Binding-site contacts:
Ligand atom C2 contacts residue TYR325 of chain 1.A at 3.2 Å (hydrophobic).
Ligand atom C3 contacts residue TYR325 of chain 1.A at 3.2 Å (hydrophobic).
Ligand atom O10 contacts residue ARG71 of chain 1.A at 3.1 Å (salt-bridge).
Ligand atom C1 contacts residue ARG290 of chain 1.A at 3.6 Å.
Ligand atom C3 contacts residue ASP70 of chain 1.A at 3.5 Å.
Ligand atom O9 contacts residue ALA165 of chain 1.A at 3.6 Å.
Ligand atom C4 contacts residue GLU38 of chain 1.A at 3.8 Å.
Ligand atom C1 contacts residue TYR325 of chain 1.A at 3.1 Å (hydrophobic).
Ligand atom O9 contacts residue GLU195 of chain 1.A at 2.5 Å (salt-bridge).
Ligand atom O1B contacts residue ARG211 of chain 1.A at 2.9 Å (salt-bridge).
Ligand atom O9 contacts residue ARG143 of chain 1.A at 3.9 Å.
Ligand atom C4 contacts residue TYR325 of chain 1.A at 3.6 Å (hydrophobic).
Ligand atom C4 contacts residue ASP70 of chain 1.A at 3.7 Å.
Ligand atom C6 contacts residue GLU196 of chain 1.A at 3.7 Å.
Ligand atom O1B contacts residue TYR325 of chain 1.A at 3.0 Å (h-bond).
Ligand atom O6 contacts residue ARG211 of chain 1.A at 3.5 Å (salt-bridge).
Ligand atom O10 contacts residue ASP70 of chain 1.A at 3.6 Å.
Ligand atom C11 contacts residue TRP97 of chain 1.A at 4.0 Å (hydrophobic).
Ligand atom C9 contacts residue ALA165 of chain 1.A at 3.9 Å (hydrophobic).
Ligand atom O6 contacts residue GLU196 of chain 1.A at 3.8 Å.
Ligand atom C8 contacts residue ARG211 of chain 1.A at 3.7 Å.
Ligand atom O6 contacts residue TYR325 of chain 1.A at 2.8 Å (h-bond).
Ligand atom O1A contacts residue TYR325 of chain 1.A at 3.8 Å.
Ligand atom C5 contacts residue ASP70 of chain 1.A at 3.5 Å.
Ligand atom O1B contacts residue ARG290 of chain 1.A at 2.8 Å (salt-bridge).
Ligand atom C3 contacts residue GLU38 of chain 1.A at 3.6 Å.
Ligand atom O1A contacts residue ARG290 of chain 1.A at 3.2 Å (salt-bridge).
Ligand atom O2 contacts residue ASP70 of chain 1.A at 2.8 Å (salt-bridge).
Ligand atom C2 contacts residue ASP70 of chain 1.A at 3.7 Å.
Ligand atom C8 contacts residue GLU195 of chain 1.A at 3.4 Å.
Ligand atom O1A contacts residue ARG37 of chain 1.A at 3.1 Å (salt-bridge).
Ligand atom O8 contacts residue GLU195 of chain 1.A at 2.6 Å (salt-bridge).
Ligand atom C3 contacts residue ARG37 of chain 1.A at 3.8 Å.
Ligand atom C9 contacts residue ASN213 of chain 1.A at 3.8 Å.
Ligand atom O8 contacts residue ARG211 of chain 1.A at 3.9 Å.
Ligand atom O4 contacts residue GLU38 of chain 1.A at 3.3 Å (salt-bridge).
Ligand atom C9 contacts residue GLU195 of chain 1.A at 3.2 Å.
Ligand atom C1 contacts residue ARG211 of chain 1.A at 3.9 Å.
Ligand atom C6 contacts residue TYR325 of chain 1.A at 3.6 Å (hydrophobic).
Ligand atom O4 contacts residue ASP70 of chain 1.A at 3.1 Å.

The small molecule below binds the protein below.
Small molecule (SMILES): CC(=O)N[C@H]1[C@H]([C@H](O)[C@H](O)CO)O[C@@](O)(C(=O)O)C[C@@H]1O

Sequence of chain 1.A:
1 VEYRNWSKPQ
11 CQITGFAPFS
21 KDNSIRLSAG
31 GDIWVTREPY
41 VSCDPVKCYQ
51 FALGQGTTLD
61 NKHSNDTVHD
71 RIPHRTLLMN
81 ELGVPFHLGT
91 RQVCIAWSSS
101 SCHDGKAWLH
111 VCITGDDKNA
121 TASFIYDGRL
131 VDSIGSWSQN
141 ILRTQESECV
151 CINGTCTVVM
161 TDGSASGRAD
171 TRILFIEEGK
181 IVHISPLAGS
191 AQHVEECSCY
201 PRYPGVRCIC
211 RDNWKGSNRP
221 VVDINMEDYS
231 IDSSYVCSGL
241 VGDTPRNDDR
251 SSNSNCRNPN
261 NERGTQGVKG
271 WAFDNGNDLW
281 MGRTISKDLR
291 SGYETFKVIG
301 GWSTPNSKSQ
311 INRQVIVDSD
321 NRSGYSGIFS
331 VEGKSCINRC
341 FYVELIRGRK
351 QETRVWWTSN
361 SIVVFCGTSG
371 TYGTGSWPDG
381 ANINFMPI